Sequence of chain 39.C:
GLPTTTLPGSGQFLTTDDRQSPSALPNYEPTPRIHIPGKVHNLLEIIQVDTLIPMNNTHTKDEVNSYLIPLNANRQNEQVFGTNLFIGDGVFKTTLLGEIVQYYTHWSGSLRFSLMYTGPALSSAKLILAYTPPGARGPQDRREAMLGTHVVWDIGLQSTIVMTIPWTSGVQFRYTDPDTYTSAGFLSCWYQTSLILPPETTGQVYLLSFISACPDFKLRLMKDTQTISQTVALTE

This small molecule binds to this protein.
Small molecule (SMILES): Cc1cc(CCCCCOc2ccc(C3=NCCO3)cc2)on1

Sequence of chain 39.A:
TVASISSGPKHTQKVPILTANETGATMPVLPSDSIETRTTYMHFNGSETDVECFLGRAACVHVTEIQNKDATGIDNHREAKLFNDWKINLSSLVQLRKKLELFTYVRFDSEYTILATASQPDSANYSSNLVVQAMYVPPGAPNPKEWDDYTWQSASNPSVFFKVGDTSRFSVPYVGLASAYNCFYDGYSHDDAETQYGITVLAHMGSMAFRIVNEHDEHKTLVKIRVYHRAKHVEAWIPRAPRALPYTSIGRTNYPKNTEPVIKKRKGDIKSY

Binding-site contacts:
Ligand atom C2C contacts residue MET221 of chain 39.A at 4.0 Å (hydrophobic).
Ligand atom C5B contacts residue PHE186 of chain 39.A at 3.9 Å (hydrophobic).
Ligand atom C4B contacts residue TYR152 of chain 39.A at 3.8 Å (hydrophobic).
Ligand atom C1B contacts residue TYR128 of chain 39.A at 3.6 Å (hydrophobic).
Ligand atom C2C contacts residue TYR197 of chain 39.A at 3.7 Å (hydrophobic).
Ligand atom C2A contacts residue PHE186 of chain 39.A at 3.3 Å (hydrophobic).
Ligand atom N3A contacts residue PHE186 of chain 39.A at 4.0 Å.
Ligand atom O1B contacts residue TYR128 of chain 39.A at 3.4 Å (h-bond).
Ligand atom C5A contacts residue ALA150 of chain 39.A at 4.0 Å (hydrophobic).
Ligand atom C3C contacts residue TYR128 of chain 39.A at 3.4 Å (hydrophobic).
Ligand atom C5C contacts residue VAL191 of chain 39.A at 3.8 Å (hydrophobic).
Ligand atom O1 contacts residue MET221 of chain 39.A at 2.5 Å (h-bond).
Ligand atom C1C contacts residue TYR128 of chain 39.A at 3.9 Å (hydrophobic).
Ligand atom C4B contacts residue PHE186 of chain 39.A at 3.6 Å (hydrophobic).
Ligand atom C2A contacts residue TYR152 of chain 39.A at 3.6 Å (hydrophobic).
Ligand atom C1B contacts residue ILE104 of chain 39.A at 4.0 Å (hydrophobic).
Ligand atom C6B contacts residue TYR128 of chain 39.A at 3.3 Å (hydrophobic).
Ligand atom C4A contacts residue PRO174 of chain 39.A at 3.1 Å (hydrophobic).
Ligand atom C1C contacts residue MET221 of chain 39.A at 4.0 Å (hydrophobic).
Ligand atom C6B contacts residue ILE104 of chain 39.A at 3.6 Å (hydrophobic).
Ligand atom N2 contacts residue MET221 of chain 39.A at 3.4 Å (h-bond).
Ligand atom N3A contacts residue PRO174 of chain 39.A at 3.7 Å.
Ligand atom C4 contacts residue LEU106 of chain 39.A at 3.5 Å (hydrophobic).
Ligand atom C5 contacts residue MET221 of chain 39.A at 3.6 Å (hydrophobic).
Ligand atom C4C contacts residue VAL191 of chain 39.A at 3.0 Å (hydrophobic).
Ligand atom C1B contacts residue VAL188 of chain 39.A at 3.8 Å (hydrophobic).
Ligand atom N3A contacts residue TYR152 of chain 39.A at 3.5 Å.
Ligand atom C3B contacts residue VAL188 of chain 39.A at 3.8 Å (hydrophobic).
Ligand atom C5C contacts residue VAL188 of chain 39.A at 4.1 Å (hydrophobic).
Ligand atom C5A contacts residue VAL176 of chain 39.A at 3.6 Å (hydrophobic).
Ligand atom C1C contacts residue LEU106 of chain 39.A at 4.0 Å (hydrophobic).
Ligand atom C5B contacts residue MET224 of chain 39.A at 3.8 Å (hydrophobic).
Ligand atom C3B contacts residue TYR152 of chain 39.A at 3.7 Å (hydrophobic).
Ligand atom C5B contacts residue TYR128 of chain 39.A at 4.0 Å (hydrophobic).
Ligand atom O1A contacts residue PHE186 of chain 39.A at 3.0 Å.
Ligand atom C2B contacts residue VAL188 of chain 39.A at 3.5 Å (hydrophobic).
Ligand atom C4C contacts residue VAL188 of chain 39.A at 3.7 Å (hydrophobic).
Ligand atom N3A contacts residue ALA24 of chain 39.C at 3.8 Å.
Ligand atom O1B contacts residue ILE104 of chain 39.A at 3.9 Å.
Ligand atom C5A contacts residue PHE186 of chain 39.A at 3.5 Å (hydrophobic).